A protein and the small-molecule ligand that binds it are described below.
Small molecule (SMILES): C[C@H]1O[C@@H](n2cnc3c(N)ncnc32)[C@H](O)[C@@H]1O

Binding-site contacts:
Ligand atom N1 contacts residue PRO223 of chain 1.G at 3.6 Å.
Ligand atom N3 contacts residue B121 of chain 1.W at 4.0 Å.
Ligand atom C5 contacts residue VAL158 of chain 1.H at 3.9 Å (hydrophobic).
Ligand atom N9 contacts residue B121 of chain 1.W at 3.6 Å (h-bond).
Ligand atom C4 contacts residue B121 of chain 1.W at 3.3 Å.
Ligand atom C2' contacts residue VAL158 of chain 1.H at 3.7 Å (hydrophobic).
Ligand atom N3 contacts residue VAL158 of chain 1.H at 3.3 Å.
Ligand atom O2' contacts residue TRP151 of chain 1.H at 4.2 Å.
Ligand atom C1' contacts residue B121 of chain 1.W at 3.6 Å.
Ligand atom C1' contacts residue GLU161 of chain 1.H at 3.6 Å.
Ligand atom N7 contacts residue VAL158 of chain 1.H at 3.8 Å.
Ligand atom C8 contacts residue B121 of chain 1.W at 3.4 Å.
Ligand atom C5 contacts residue B121 of chain 1.W at 3.1 Å.
Ligand atom C3' contacts residue GLU161 of chain 1.H at 4.0 Å.
Ligand atom N9 contacts residue VAL158 of chain 1.H at 3.6 Å.
Ligand atom C2 contacts residue ASP221 of chain 1.G at 3.5 Å.
Ligand atom N3 contacts residue HIS162 of chain 1.H at 3.6 Å.
Ligand atom O2' contacts residue VAL158 of chain 1.H at 3.2 Å.
Ligand atom C2 contacts residue HIS162 of chain 1.H at 4.1 Å.
Ligand atom C4' contacts residue B121 of chain 1.W at 3.1 Å.
Ligand atom O4' contacts residue B121 of chain 1.W at 3.2 Å.
Ligand atom C2 contacts residue VAL158 of chain 1.H at 3.8 Å (hydrophobic).
Ligand atom C5' contacts residue B121 of chain 1.W at 2.0 Å.
Ligand atom C8 contacts residue VAL158 of chain 1.H at 3.7 Å (hydrophobic).
Ligand atom O3' contacts residue GLU161 of chain 1.H at 3.1 Å.
Ligand atom N7 contacts residue B121 of chain 1.W at 3.2 Å (h-bond).
Ligand atom O2' contacts residue GLU161 of chain 1.H at 2.5 Å (salt-bridge).
Ligand atom C2' contacts residue GLU161 of chain 1.H at 3.5 Å.
Ligand atom O3' contacts residue TRP151 of chain 1.H at 3.7 Å.
Ligand atom C3' contacts residue TRP151 of chain 1.H at 3.4 Å (hydrophobic).
Ligand atom C4 contacts residue VAL158 of chain 1.H at 3.5 Å (hydrophobic).
Ligand atom C2' contacts residue TRP151 of chain 1.H at 3.8 Å (hydrophobic).
Ligand atom C1' contacts residue VAL158 of chain 1.H at 3.9 Å (hydrophobic).
Ligand atom C4' contacts residue GLU161 of chain 1.H at 4.1 Å.
Ligand atom N7 contacts residue TRP151 of chain 1.H at 4.1 Å.
Ligand atom C2 contacts residue PRO223 of chain 1.G at 4.0 Å (hydrophobic).
Ligand atom C8 contacts residue TRP151 of chain 1.H at 3.4 Å (hydrophobic).
Ligand atom C6 contacts residue PRO223 of chain 1.G at 3.8 Å (hydrophobic).
Ligand atom C6 contacts residue B121 of chain 1.W at 3.6 Å.
Ligand atom N6 contacts residue PRO223 of chain 1.G at 3.9 Å.

Sequence of chain 1.H:
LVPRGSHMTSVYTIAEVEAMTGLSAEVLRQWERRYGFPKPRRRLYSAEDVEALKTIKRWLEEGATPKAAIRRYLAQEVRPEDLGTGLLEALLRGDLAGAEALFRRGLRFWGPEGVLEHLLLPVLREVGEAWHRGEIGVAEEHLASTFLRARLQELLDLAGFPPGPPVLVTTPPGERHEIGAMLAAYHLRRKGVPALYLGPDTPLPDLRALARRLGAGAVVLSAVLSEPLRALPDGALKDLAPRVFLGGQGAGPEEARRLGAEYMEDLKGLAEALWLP

Sequence of chain 1.G:
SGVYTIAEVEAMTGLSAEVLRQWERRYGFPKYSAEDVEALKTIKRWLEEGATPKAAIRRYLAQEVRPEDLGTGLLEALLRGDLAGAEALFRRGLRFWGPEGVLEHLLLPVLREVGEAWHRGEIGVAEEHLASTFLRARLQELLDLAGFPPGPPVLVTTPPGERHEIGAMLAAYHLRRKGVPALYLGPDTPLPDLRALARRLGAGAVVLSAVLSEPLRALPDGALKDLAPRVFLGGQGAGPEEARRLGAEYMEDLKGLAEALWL